This protein binds this small molecule.
Small molecule (SMILES): CC(=O)N[C@H]1[C@H](O[C@H]2[C@H](O)[C@@H](NC(C)=O)CO[C@@H]2CO)O[C@H](CO)[C@@H](O)[C@@H]1O

Binding-site contacts:
Ligand atom C8 contacts residue ARG201 of chain 1.G at 3.2 Å.
Ligand atom C6 contacts residue NAG1 of chain 1.CA at 3.8 Å.
Ligand atom O5 contacts residue SER219 of chain 3.G at 3.9 Å.
Ligand atom C5 contacts residue GLU163 of chain 1.G at 3.5 Å.
Ligand atom O6 contacts residue ASN165 of chain 1.G at 2.9 Å.
Ligand atom C2 contacts residue GLN164 of chain 1.G at 4.2 Å.
Ligand atom C6 contacts residue GLU163 of chain 1.G at 3.6 Å.
Ligand atom C7 contacts residue ILE217 of chain 3.G at 4.0 Å (hydrophobic).
Ligand atom O5 contacts residue GLU163 of chain 1.G at 3.7 Å.
Ligand atom C6 contacts residue GLN164 of chain 1.G at 4.2 Å.
Ligand atom O6 contacts residue SER219 of chain 3.G at 2.6 Å (h-bond).
Ligand atom O5 contacts residue ASN246 of chain 1.G at 2.4 Å (h-bond).
Ligand atom O7 contacts residue ARG201 of chain 1.G at 3.1 Å (salt-bridge).
Ligand atom C1 contacts residue GLU163 of chain 1.G at 4.2 Å.
Ligand atom C7 contacts residue ARG201 of chain 1.G at 3.6 Å.
Ligand atom O3 contacts residue GLU163 of chain 1.G at 3.2 Å (salt-bridge).
Ligand atom C8 contacts residue ASN165 of chain 1.G at 4.1 Å.
Ligand atom C7 contacts residue THR248 of chain 1.G at 3.9 Å.
Ligand atom C8 contacts residue ILE217 of chain 3.G at 3.1 Å (hydrophobic).
Ligand atom O7 contacts residue GLU163 of chain 1.G at 3.6 Å.
Ligand atom N2 contacts residue THR248 of chain 1.G at 4.0 Å.
Ligand atom C1 contacts residue ASN246 of chain 1.G at 1.4 Å.
Ligand atom C8 contacts residue ASN246 of chain 1.G at 4.1 Å.
Ligand atom C5 contacts residue ASN246 of chain 1.G at 3.3 Å.
Ligand atom C7 contacts residue ASN246 of chain 1.G at 3.3 Å.
Ligand atom O6 contacts residue NAG1 of chain 1.CA at 3.4 Å (h-bond).
Ligand atom C3 contacts residue ASN246 of chain 1.G at 3.8 Å.
Ligand atom N2 contacts residue NAG1 of chain 1.CA at 3.9 Å.
Ligand atom N2 contacts residue ASN246 of chain 1.G at 2.9 Å (h-bond).
Ligand atom C2 contacts residue ASN246 of chain 1.G at 2.5 Å.
Ligand atom C6 contacts residue ASN246 of chain 1.G at 3.1 Å.
Ligand atom C4 contacts residue ASN246 of chain 1.G at 4.0 Å.
Ligand atom C5 contacts residue NAG1 of chain 1.CA at 3.8 Å.
Ligand atom C6 contacts residue SER219 of chain 3.G at 4.0 Å.
Ligand atom C8 contacts residue GLY218 of chain 3.G at 4.1 Å.
Ligand atom O7 contacts residue ASN246 of chain 1.G at 3.8 Å.
Ligand atom C6 contacts residue ASN165 of chain 1.G at 3.3 Å.
Ligand atom O7 contacts residue ILE217 of chain 3.G at 4.2 Å.
Ligand atom O6 contacts residue ASN246 of chain 1.G at 2.7 Å (h-bond).
Ligand atom O7 contacts residue THR248 of chain 1.G at 3.0 Å.

Sequence of chain 3.G:
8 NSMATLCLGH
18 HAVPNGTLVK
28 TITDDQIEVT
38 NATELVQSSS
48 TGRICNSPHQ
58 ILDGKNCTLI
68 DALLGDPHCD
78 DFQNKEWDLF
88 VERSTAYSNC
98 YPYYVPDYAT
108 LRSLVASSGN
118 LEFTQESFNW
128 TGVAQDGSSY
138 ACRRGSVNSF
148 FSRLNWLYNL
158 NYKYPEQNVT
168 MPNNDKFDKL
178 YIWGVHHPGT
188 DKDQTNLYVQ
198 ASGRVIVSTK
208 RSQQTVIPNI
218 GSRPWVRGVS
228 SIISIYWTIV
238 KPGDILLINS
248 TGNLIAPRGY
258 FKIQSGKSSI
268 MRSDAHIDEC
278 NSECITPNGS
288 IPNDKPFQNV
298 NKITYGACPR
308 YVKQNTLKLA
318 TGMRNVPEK

Sequence of chain 1.G:
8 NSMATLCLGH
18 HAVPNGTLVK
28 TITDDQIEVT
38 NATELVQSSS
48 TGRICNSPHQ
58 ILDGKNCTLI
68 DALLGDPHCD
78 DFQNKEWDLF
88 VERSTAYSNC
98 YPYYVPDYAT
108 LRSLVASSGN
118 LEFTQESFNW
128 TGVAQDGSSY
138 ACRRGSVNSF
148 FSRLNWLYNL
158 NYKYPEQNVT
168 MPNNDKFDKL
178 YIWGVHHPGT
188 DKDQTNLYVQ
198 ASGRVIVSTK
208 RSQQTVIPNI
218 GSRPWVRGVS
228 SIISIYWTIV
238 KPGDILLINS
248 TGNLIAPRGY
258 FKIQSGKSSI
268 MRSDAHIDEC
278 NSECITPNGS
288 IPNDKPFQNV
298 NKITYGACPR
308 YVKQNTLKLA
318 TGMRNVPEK